Sequence of chain 1.C:
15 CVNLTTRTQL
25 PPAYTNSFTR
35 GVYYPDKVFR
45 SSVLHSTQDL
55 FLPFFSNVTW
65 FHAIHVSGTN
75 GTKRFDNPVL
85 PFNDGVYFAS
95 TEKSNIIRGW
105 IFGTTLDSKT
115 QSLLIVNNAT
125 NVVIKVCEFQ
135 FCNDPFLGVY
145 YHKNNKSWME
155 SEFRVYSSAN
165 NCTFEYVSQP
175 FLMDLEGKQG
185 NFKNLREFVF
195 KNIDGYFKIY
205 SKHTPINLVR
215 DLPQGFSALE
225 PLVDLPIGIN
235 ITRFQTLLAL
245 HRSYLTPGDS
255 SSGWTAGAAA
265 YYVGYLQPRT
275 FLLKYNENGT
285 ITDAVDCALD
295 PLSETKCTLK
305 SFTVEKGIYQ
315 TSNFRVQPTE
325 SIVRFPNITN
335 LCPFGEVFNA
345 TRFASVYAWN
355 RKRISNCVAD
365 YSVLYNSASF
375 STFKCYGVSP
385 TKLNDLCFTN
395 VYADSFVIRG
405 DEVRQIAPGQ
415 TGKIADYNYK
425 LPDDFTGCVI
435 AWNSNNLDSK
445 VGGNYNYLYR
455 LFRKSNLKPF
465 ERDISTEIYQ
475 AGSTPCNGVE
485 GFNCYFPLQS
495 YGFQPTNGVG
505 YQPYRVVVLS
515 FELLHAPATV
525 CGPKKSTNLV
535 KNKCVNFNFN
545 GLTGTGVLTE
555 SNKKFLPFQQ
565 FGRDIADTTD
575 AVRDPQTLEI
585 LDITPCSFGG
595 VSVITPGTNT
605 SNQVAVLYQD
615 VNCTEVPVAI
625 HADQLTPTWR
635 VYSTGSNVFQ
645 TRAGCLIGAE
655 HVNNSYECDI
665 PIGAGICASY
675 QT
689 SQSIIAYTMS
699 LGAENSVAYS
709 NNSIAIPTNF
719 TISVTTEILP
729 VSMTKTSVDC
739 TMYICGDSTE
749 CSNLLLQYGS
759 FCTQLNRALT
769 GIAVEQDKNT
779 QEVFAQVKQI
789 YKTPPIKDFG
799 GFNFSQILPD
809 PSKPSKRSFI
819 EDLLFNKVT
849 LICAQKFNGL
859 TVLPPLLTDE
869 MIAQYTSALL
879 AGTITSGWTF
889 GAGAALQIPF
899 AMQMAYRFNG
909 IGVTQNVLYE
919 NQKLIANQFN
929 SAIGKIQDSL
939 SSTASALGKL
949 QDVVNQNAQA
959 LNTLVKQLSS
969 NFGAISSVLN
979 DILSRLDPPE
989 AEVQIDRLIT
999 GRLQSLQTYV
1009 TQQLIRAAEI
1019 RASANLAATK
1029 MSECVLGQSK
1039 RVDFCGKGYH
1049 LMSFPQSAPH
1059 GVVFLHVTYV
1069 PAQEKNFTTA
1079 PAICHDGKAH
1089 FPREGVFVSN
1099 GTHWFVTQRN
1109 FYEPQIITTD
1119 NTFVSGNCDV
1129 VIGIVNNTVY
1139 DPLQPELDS

Binding-site contacts:
Ligand atom C8 contacts residue ASN603 of chain 1.C at 4.4 Å.
Ligand atom C5 contacts residue ASN603 of chain 1.C at 3.7 Å.
Ligand atom O5 contacts residue ASN603 of chain 1.C at 2.4 Å (h-bond).
Ligand atom C1 contacts residue ASN603 of chain 1.C at 1.4 Å.
Ligand atom C4 contacts residue ASN603 of chain 1.C at 4.2 Å.
Ligand atom C6 contacts residue ASN603 of chain 1.C at 4.5 Å.
Ligand atom N2 contacts residue ASN603 of chain 1.C at 2.9 Å (h-bond).
Ligand atom C3 contacts residue ASN603 of chain 1.C at 3.8 Å.
Ligand atom C2 contacts residue ASN603 of chain 1.C at 2.5 Å.
Ligand atom O7 contacts residue ASN603 of chain 1.C at 3.1 Å (h-bond).
Ligand atom C7 contacts residue ASN603 of chain 1.C at 3.2 Å.

This protein binds this small molecule.
Small molecule (SMILES): CC(=O)N[C@@H]1[C@@H](O)[C@H](O)[C@@H](CO)O[C@H]1O